Sequence of chain 1.K:
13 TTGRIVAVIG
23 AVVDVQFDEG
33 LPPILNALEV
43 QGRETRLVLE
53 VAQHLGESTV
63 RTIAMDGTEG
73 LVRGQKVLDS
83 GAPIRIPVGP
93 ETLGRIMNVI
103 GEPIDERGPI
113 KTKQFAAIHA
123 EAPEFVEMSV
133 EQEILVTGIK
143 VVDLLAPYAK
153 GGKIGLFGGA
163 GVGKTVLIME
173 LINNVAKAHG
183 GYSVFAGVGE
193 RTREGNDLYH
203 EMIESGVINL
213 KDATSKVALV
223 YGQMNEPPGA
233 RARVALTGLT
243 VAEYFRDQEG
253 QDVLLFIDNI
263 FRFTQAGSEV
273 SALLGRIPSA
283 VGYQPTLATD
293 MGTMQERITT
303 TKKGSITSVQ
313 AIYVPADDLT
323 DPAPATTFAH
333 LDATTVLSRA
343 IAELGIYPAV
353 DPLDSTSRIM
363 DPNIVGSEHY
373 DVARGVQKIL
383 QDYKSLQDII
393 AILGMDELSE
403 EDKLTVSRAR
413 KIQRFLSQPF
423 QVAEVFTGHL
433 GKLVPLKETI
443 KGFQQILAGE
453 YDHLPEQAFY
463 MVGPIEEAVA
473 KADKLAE

Sequence of chain 1.H:
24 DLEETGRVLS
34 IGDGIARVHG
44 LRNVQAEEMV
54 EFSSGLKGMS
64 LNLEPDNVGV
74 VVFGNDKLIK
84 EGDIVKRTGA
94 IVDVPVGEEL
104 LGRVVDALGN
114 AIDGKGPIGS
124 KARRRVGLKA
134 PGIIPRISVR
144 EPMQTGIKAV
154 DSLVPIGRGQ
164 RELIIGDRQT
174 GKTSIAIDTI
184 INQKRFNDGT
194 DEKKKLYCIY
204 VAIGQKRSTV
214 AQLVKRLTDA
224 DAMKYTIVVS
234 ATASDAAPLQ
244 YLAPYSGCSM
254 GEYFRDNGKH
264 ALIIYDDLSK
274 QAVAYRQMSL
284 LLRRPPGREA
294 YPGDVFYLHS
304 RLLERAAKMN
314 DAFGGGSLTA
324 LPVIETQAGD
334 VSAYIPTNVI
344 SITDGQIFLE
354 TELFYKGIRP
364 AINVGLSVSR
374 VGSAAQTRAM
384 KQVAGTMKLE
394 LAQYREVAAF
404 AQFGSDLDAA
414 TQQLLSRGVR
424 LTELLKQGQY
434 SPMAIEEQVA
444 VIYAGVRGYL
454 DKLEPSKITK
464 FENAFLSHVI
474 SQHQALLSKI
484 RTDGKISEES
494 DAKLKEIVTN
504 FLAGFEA

Binding-site contacts:
Ligand atom N1 contacts residue GLN430 of chain 1.H at 3.7 Å.
Ligand atom N6 contacts residue GLN430 of chain 1.H at 2.8 Å (h-bond).
Ligand atom O2B contacts residue THR176 of chain 1.H at 3.0 Å (h-bond).
Ligand atom C8 contacts residue SER177 of chain 1.H at 3.1 Å.
Ligand atom O3A contacts residue LYS175 of chain 1.H at 3.2 Å (salt-bridge).
Ligand atom O2G contacts residue MG1 of chain 1.IA at 2.1 Å.
Ligand atom O2B contacts residue MG1 of chain 1.IA at 2.2 Å.
Ligand atom O1B contacts residue THR173 of chain 1.H at 3.0 Å (h-bond).
Ligand atom PB contacts residue MG1 of chain 1.IA at 3.4 Å.
Ligand atom O3G contacts residue ARG171 of chain 1.H at 3.5 Å.
Ligand atom O1B contacts residue GLN172 of chain 1.H at 3.1 Å (h-bond).
Ligand atom C6 contacts residue GLN430 of chain 1.H at 3.7 Å.
Ligand atom O2B contacts residue LYS175 of chain 1.H at 3.5 Å (salt-bridge).
Ligand atom PB contacts residue GLY174 of chain 1.H at 3.7 Å.
Ligand atom C8 contacts residue GLN432 of chain 1.H at 3.7 Å.
Ligand atom N6 contacts residue PRO363 of chain 1.H at 3.8 Å.
Ligand atom PG contacts residue GLN172 of chain 1.H at 3.7 Å.
Ligand atom N3B contacts residue MG1 of chain 1.IA at 3.7 Å.
Ligand atom O2A contacts residue THR176 of chain 1.H at 3.3 Å (h-bond).
Ligand atom C1' contacts residue GLN432 of chain 1.H at 3.7 Å.
Ligand atom C4 contacts residue GLN432 of chain 1.H at 3.4 Å.
Ligand atom PA contacts residue GLY174 of chain 1.H at 3.7 Å.
Ligand atom O1B contacts residue GLY174 of chain 1.H at 3.3 Å (h-bond).
Ligand atom PG contacts residue MG1 of chain 1.IA at 3.5 Å.
Ligand atom N7 contacts residue SER177 of chain 1.H at 3.5 Å.
Ligand atom O3A contacts residue GLY174 of chain 1.H at 2.8 Å (h-bond).
Ligand atom O1B contacts residue LYS175 of chain 1.H at 2.8 Å (salt-bridge).
Ligand atom O2A contacts residue SER177 of chain 1.H at 2.7 Å (h-bond).
Ligand atom O2' contacts residue GLN432 of chain 1.H at 2.7 Å (h-bond).
Ligand atom O2A contacts residue GLY174 of chain 1.H at 3.6 Å.
Ligand atom N1 contacts residue ARG362 of chain 1.H at 3.8 Å.
Ligand atom N3B contacts residue GLN172 of chain 1.H at 3.2 Å (h-bond).
Ligand atom O3G contacts residue GLN172 of chain 1.H at 3.0 Å (h-bond).
Ligand atom O4' contacts residue PHE357 of chain 1.H at 3.4 Å.
Ligand atom PA contacts residue SER177 of chain 1.H at 3.7 Å.
Ligand atom O5' contacts residue GLY174 of chain 1.H at 3.4 Å.
Ligand atom PB contacts residue LYS175 of chain 1.H at 3.5 Å.
Ligand atom C2' contacts residue GLN432 of chain 1.H at 3.4 Å.
Ligand atom N9 contacts residue GLN432 of chain 1.H at 3.3 Å (h-bond).
Ligand atom O5' contacts residue SER177 of chain 1.H at 3.6 Å (h-bond).

The small molecule below binds the protein below.
Small molecule (SMILES): Nc1ncnc2c1ncn2[C@@H]1O[C@H](CO[P](=O)(O)O[P](=O)(O)NP(=O)(O)O)[C@@H](O)[C@H]1O